Binding-site contacts:
Ligand atom C4 contacts residue ASN618 of chain 1.A at 4.2 Å.
Ligand atom C3 contacts residue ASN618 of chain 1.A at 3.8 Å.
Ligand atom C8 contacts residue SER587 of chain 1.A at 3.8 Å.
Ligand atom C7 contacts residue ASN618 of chain 1.A at 3.4 Å.
Ligand atom O5 contacts residue LYS586 of chain 1.A at 4.4 Å.
Ligand atom C1 contacts residue LYS586 of chain 1.A at 3.5 Å.
Ligand atom O7 contacts residue VAL589 of chain 1.A at 4.2 Å.
Ligand atom O7 contacts residue ASN618 of chain 1.A at 3.5 Å (h-bond).
Ligand atom N2 contacts residue ASN618 of chain 1.A at 2.9 Å (h-bond).
Ligand atom C2 contacts residue ASN618 of chain 1.A at 2.5 Å.
Ligand atom N2 contacts residue LYS586 of chain 1.A at 4.5 Å.
Ligand atom C7 contacts residue SER587 of chain 1.A at 4.3 Å.
Ligand atom O5 contacts residue ASN618 of chain 1.A at 2.4 Å (h-bond).
Ligand atom C1 contacts residue ASN618 of chain 1.A at 1.4 Å.
Ligand atom C5 contacts residue ASN618 of chain 1.A at 3.7 Å.

A protein and the small-molecule ligand that binds it are described below.
Small molecule (SMILES): CC(=O)N[C@@H]1[C@@H](O)[C@H](O)[C@@H](CO)O[C@H]1O

Sequence of chain 1.A:
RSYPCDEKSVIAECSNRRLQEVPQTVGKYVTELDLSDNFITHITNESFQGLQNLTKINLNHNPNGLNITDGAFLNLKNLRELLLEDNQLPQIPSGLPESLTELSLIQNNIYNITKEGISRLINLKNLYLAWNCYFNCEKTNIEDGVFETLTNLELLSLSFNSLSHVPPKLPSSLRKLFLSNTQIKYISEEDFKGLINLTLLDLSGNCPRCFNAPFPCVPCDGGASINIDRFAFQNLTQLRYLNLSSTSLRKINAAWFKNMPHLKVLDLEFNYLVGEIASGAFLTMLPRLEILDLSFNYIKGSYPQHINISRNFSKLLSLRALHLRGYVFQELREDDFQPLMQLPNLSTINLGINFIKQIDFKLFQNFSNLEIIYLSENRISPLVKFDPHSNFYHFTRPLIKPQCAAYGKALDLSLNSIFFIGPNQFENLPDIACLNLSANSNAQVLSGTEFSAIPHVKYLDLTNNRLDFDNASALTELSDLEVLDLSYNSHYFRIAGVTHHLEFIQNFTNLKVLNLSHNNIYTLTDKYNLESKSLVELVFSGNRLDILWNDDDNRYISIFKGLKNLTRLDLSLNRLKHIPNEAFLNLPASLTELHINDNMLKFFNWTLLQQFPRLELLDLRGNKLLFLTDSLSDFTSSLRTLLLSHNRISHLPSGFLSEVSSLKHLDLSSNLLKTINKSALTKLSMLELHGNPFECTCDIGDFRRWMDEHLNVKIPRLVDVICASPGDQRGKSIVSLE